Sequence of chain 2.A:
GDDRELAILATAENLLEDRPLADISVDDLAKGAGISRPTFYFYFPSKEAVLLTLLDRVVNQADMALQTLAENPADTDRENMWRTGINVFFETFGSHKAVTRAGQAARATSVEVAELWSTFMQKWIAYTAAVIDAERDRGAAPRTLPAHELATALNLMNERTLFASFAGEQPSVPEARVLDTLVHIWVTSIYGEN

Binding-site contacts:
Ligand atom N21 contacts residue LEU107 of chain 2.A at 3.9 Å.
Ligand atom O23 contacts residue TRP123 of chain 2.A at 3.8 Å.
Ligand atom N21 contacts residue GLY126 of chain 2.A at 3.8 Å.
Ligand atom C1 contacts residue GLY126 of chain 2.A at 3.8 Å.
Ligand atom C4 contacts residue TRP227 of chain 2.A at 3.6 Å (hydrophobic).
Ligand atom C29 contacts residue MET122 of chain 2.A at 3.2 Å (hydrophobic).
Ligand atom C11 contacts residue PHE130 of chain 2.A at 3.8 Å (hydrophobic).
Ligand atom C18 contacts residue ASN196 of chain 2.A at 3.4 Å.
Ligand atom C27 contacts residue MET122 of chain 2.A at 3.3 Å (hydrophobic).
Ligand atom N7 contacts residue ASN196 of chain 2.A at 3.3 Å (h-bond).
Ligand atom O17 contacts residue ASN199 of chain 2.A at 3.0 Å (h-bond).
Ligand atom N37 contacts residue ASN199 of chain 2.A at 3.6 Å.
Ligand atom C18 contacts residue TRP165 of chain 2.A at 3.9 Å (hydrophobic).
Ligand atom O23 contacts residue THR169 of chain 2.A at 3.5 Å (h-bond).
Ligand atom N24 contacts residue TYR168 of chain 2.A at 3.4 Å.
Ligand atom C18 contacts residue PHE130 of chain 2.A at 3.7 Å (hydrophobic).
Ligand atom C16 contacts residue ASN196 of chain 2.A at 3.3 Å.
Ligand atom N34 contacts residue PHE130 of chain 2.A at 3.3 Å.
Ligand atom C1 contacts residue ILE127 of chain 2.A at 3.8 Å (hydrophobic).
Ligand atom C11 contacts residue THR169 of chain 2.A at 3.7 Å.
Ligand atom C4 contacts residue ASN199 of chain 2.A at 3.7 Å.
Ligand atom C8 contacts residue PHE130 of chain 2.A at 3.6 Å (hydrophobic).
Ligand atom N37 contacts residue ASN196 of chain 2.A at 3.7 Å.
Ligand atom N24 contacts residue VAL172 of chain 2.A at 3.8 Å.
Ligand atom C4 contacts residue ILE127 of chain 2.A at 3.9 Å (hydrophobic).
Ligand atom C27 contacts residue GLY126 of chain 2.A at 3.6 Å.
Ligand atom C22 contacts residue TRP123 of chain 2.A at 3.9 Å (hydrophobic).
Ligand atom C16 contacts residue ASN199 of chain 2.A at 3.8 Å.
Ligand atom O17 contacts residue PHE130 of chain 2.A at 3.8 Å.
Ligand atom N24 contacts residue TRP123 of chain 2.A at 3.8 Å.
Ligand atom C14 contacts residue THR169 of chain 2.A at 3.4 Å.
Ligand atom C8 contacts residue ASN196 of chain 2.A at 3.2 Å.
Ligand atom C22 contacts residue THR169 of chain 2.A at 3.9 Å.
Ligand atom C25 contacts residue LEU107 of chain 2.A at 3.9 Å (hydrophobic).
Ligand atom O23 contacts residue TYR168 of chain 2.A at 3.6 Å.
Ligand atom C31 contacts residue MET122 of chain 2.A at 3.7 Å (hydrophobic).
Ligand atom S33 contacts residue TYR168 of chain 2.A at 3.7 Å.
Ligand atom N7 contacts residue PHE130 of chain 2.A at 3.6 Å.
Ligand atom C16 contacts residue PHE130 of chain 2.A at 3.5 Å (hydrophobic).
Ligand atom N37 contacts residue GLU200 of chain 2.A at 3.4 Å (salt-bridge).

The protein below binds the small molecule below.
Small molecule (SMILES): [N-]=[N+]=NCC(=O)N1CCC(c2nc(-c3cccs3)no2)CC1